Sequence of chain 1.A:
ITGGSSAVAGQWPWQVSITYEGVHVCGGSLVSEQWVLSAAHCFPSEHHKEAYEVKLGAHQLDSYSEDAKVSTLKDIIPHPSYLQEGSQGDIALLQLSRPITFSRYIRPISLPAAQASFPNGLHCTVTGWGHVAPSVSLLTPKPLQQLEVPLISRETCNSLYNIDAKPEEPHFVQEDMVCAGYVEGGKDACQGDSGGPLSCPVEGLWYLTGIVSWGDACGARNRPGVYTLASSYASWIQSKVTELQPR

A protein and the small-molecule ligand that binds it are described below.
Small molecule (SMILES): NCCCC[C@H](NC(=O)OCc1ccccc1)C(=O)N[C@@H](CCc1ccccc1)C(=O)N[C@@H](CCCCN)[C@H](O)c1nc2ccccc2o1

Binding-site contacts:
Ligand atom C28 contacts residue ALA189 of chain 1.A at 3.5 Å (hydrophobic).
Ligand atom C17 contacts residue GLU85 of chain 1.A at 3.6 Å.
Ligand atom C12 contacts residue PRO170 of chain 1.A at 3.5 Å (hydrophobic).
Ligand atom C10 contacts residue TRP214 of chain 1.A at 3.6 Å (hydrophobic).
Ligand atom C3 contacts residue GLN191 of chain 1.A at 3.4 Å.
Ligand atom N6 contacts residue HIS41 of chain 1.A at 2.8 Å (h-bond).
Ligand atom O5 contacts residue ASP193 of chain 1.A at 3.2 Å (salt-bridge).
Ligand atom O5 contacts residue CYS190 of chain 1.A at 3.4 Å (h-bond).
Ligand atom C20 contacts residue TRP214 of chain 1.A at 3.6 Å (hydrophobic).
Ligand atom C25 contacts residue SER194 of chain 1.A at 2.5 Å.
Ligand atom O5 contacts residue GLY192 of chain 1.A at 2.7 Å (h-bond).
Ligand atom O3 contacts residue GLY215 of chain 1.A at 2.9 Å (h-bond).
Ligand atom C21 contacts residue TRP214 of chain 1.A at 3.4 Å (hydrophobic).
Ligand atom N4 contacts residue SER194 of chain 1.A at 2.8 Å (h-bond).
Ligand atom O6 contacts residue GLY192 of chain 1.A at 3.4 Å (h-bond).
Ligand atom N2 contacts residue GLY215 of chain 1.A at 3.0 Å (h-bond).
Ligand atom C19 contacts residue GLU85 of chain 1.A at 3.6 Å.
Ligand atom C21 contacts residue GLY86 of chain 1.A at 3.2 Å.
Ligand atom N4 contacts residue SER213 of chain 1.A at 3.1 Å (h-bond).
Ligand atom N5 contacts residue ALA189 of chain 1.A at 2.9 Å (h-bond).
Ligand atom C23 contacts residue HIS41 of chain 1.A at 3.6 Å.
Ligand atom C31 contacts residue SER194 of chain 1.A at 2.5 Å.
Ligand atom C26 contacts residue SER194 of chain 1.A at 2.9 Å.
Ligand atom C30 contacts residue SER194 of chain 1.A at 1.6 Å.
Ligand atom O5 contacts residue SER194 of chain 1.A at 2.4 Å (h-bond).
Ligand atom O4 contacts residue GLN191 of chain 1.A at 2.9 Å (h-bond).
Ligand atom C11 contacts residue PHE172 of chain 1.A at 3.5 Å (hydrophobic).
Ligand atom C13 contacts residue PRO170 of chain 1.A at 3.3 Å (hydrophobic).
Ligand atom C29 contacts residue ALA189 of chain 1.A at 3.2 Å (hydrophobic).
Ligand atom N6 contacts residue SER194 of chain 1.A at 2.9 Å (h-bond).
Ligand atom O2 contacts residue HIS171 of chain 1.A at 3.4 Å.
Ligand atom O5 contacts residue GLN191 of chain 1.A at 3.4 Å.
Ligand atom C29 contacts residue TRP214 of chain 1.A at 3.5 Å (hydrophobic).
Ligand atom C4 contacts residue GLY215 of chain 1.A at 3.4 Å.
Ligand atom C1 contacts residue GLN191 of chain 1.A at 3.6 Å.
Ligand atom C8 contacts residue PRO170 of chain 1.A at 3.6 Å (hydrophobic).
Ligand atom O3 contacts residue TRP214 of chain 1.A at 3.2 Å.
Ligand atom C28 contacts residue VAL212 of chain 1.A at 3.6 Å (hydrophobic).
Ligand atom C2 contacts residue ASP216 of chain 1.A at 3.6 Å.
Ligand atom O6 contacts residue GLN191 of chain 1.A at 3.5 Å.